Sequence of chain 1.A:
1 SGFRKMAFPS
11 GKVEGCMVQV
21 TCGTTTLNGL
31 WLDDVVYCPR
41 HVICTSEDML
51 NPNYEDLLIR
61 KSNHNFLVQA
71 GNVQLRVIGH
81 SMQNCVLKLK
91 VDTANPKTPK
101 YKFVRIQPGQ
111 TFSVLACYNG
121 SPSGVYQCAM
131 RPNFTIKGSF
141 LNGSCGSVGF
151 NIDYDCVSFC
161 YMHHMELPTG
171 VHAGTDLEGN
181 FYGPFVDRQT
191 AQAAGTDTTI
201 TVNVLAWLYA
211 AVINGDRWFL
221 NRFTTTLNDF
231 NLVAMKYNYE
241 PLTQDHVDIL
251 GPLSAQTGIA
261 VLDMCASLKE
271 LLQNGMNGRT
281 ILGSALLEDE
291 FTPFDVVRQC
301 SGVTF

Binding-site contacts:
Ligand atom C2 contacts residue GLN189 of chain 1.A at 3.6 Å.
Ligand atom C22 contacts residue GLU166 of chain 1.A at 3.4 Å.
Ligand atom C5 contacts residue MET165 of chain 1.A at 3.7 Å (hydrophobic).
Ligand atom C5 contacts residue HIS164 of chain 1.A at 3.4 Å.
Ligand atom C20 contacts residue LEU141 of chain 1.A at 3.8 Å (hydrophobic).
Ligand atom C5 contacts residue HIS41 of chain 1.A at 3.7 Å.
Ligand atom C15 contacts residue CYS44 of chain 1.A at 3.4 Å (hydrophobic).
Ligand atom O3 contacts residue GLU166 of chain 1.A at 3.1 Å (salt-bridge).
Ligand atom CL contacts residue HIS41 of chain 1.A at 3.4 Å.
Ligand atom C19 contacts residue HIS163 of chain 1.A at 3.2 Å.
Ligand atom O3 contacts residue MET165 of chain 1.A at 3.6 Å.
Ligand atom C22 contacts residue PHE140 of chain 1.A at 3.6 Å (hydrophobic).
Ligand atom C20 contacts residue GLU166 of chain 1.A at 3.4 Å.
Ligand atom N3 contacts residue HIS163 of chain 1.A at 2.8 Å (h-bond).
Ligand atom C24 contacts residue ASN142 of chain 1.A at 3.7 Å.
Ligand atom N3 contacts residue GLU166 of chain 1.A at 3.8 Å.
Ligand atom CL contacts residue ASP187 of chain 1.A at 3.4 Å.
Ligand atom C contacts residue MET165 of chain 1.A at 3.8 Å (hydrophobic).
Ligand atom C2 contacts residue MET49 of chain 1.A at 3.6 Å (hydrophobic).
Ligand atom O1 contacts residue ASN142 of chain 1.A at 3.4 Å (h-bond).
Ligand atom C14 contacts residue CYS44 of chain 1.A at 2.9 Å (hydrophobic).
Ligand atom N3 contacts residue PHE140 of chain 1.A at 3.7 Å.
Ligand atom C15 contacts residue THR25 of chain 1.A at 3.5 Å.
Ligand atom C14 contacts residue THR25 of chain 1.A at 3.1 Å.
Ligand atom C22 contacts residue LEU141 of chain 1.A at 3.8 Å (hydrophobic).
Ligand atom N3 contacts residue SER144 of chain 1.A at 3.6 Å.
Ligand atom C21 contacts residue GLU166 of chain 1.A at 3.7 Å.
Ligand atom C13 contacts residue HIS41 of chain 1.A at 3.7 Å.
Ligand atom C22 contacts residue ASN142 of chain 1.A at 3.8 Å.
Ligand atom C20 contacts residue PHE140 of chain 1.A at 3.4 Å (hydrophobic).
Ligand atom C21 contacts residue LEU141 of chain 1.A at 3.7 Å (hydrophobic).
Ligand atom C25 contacts residue ASN142 of chain 1.A at 3.7 Å.
Ligand atom C10 contacts residue MET49 of chain 1.A at 3.7 Å (hydrophobic).
Ligand atom C13 contacts residue MET49 of chain 1.A at 3.7 Å (hydrophobic).
Ligand atom C8 contacts residue ASN142 of chain 1.A at 3.8 Å.
Ligand atom C3 contacts residue MET49 of chain 1.A at 3.7 Å (hydrophobic).
Ligand atom C3 contacts residue GLN189 of chain 1.A at 3.5 Å.
Ligand atom C15 contacts residue THR45 of chain 1.A at 3.7 Å.
Ligand atom N2 contacts residue CYS145 of chain 1.A at 3.7 Å.
Ligand atom C23 contacts residue ASN142 of chain 1.A at 3.8 Å.

Sequence of chain 1.B:
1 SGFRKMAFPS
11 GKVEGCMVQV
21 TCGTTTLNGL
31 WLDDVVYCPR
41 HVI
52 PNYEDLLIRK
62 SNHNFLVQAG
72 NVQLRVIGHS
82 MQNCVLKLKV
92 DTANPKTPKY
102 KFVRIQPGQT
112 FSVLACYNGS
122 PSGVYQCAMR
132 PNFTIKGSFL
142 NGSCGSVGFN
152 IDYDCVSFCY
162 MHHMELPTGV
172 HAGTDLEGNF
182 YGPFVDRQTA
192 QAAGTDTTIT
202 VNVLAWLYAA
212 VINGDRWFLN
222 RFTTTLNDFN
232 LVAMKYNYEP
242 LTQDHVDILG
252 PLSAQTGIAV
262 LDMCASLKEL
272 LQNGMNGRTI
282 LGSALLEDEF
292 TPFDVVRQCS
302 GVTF

The protein below binds the small molecule below.
Small molecule (SMILES): O=C(N[C@@H](C(=O)Nc1cncc2ccccc12)c1cccc(Cl)c1)[C@@H]1CC[C@H](C(=O)N2CCCC2)O1